Sequence of chain 1.A:
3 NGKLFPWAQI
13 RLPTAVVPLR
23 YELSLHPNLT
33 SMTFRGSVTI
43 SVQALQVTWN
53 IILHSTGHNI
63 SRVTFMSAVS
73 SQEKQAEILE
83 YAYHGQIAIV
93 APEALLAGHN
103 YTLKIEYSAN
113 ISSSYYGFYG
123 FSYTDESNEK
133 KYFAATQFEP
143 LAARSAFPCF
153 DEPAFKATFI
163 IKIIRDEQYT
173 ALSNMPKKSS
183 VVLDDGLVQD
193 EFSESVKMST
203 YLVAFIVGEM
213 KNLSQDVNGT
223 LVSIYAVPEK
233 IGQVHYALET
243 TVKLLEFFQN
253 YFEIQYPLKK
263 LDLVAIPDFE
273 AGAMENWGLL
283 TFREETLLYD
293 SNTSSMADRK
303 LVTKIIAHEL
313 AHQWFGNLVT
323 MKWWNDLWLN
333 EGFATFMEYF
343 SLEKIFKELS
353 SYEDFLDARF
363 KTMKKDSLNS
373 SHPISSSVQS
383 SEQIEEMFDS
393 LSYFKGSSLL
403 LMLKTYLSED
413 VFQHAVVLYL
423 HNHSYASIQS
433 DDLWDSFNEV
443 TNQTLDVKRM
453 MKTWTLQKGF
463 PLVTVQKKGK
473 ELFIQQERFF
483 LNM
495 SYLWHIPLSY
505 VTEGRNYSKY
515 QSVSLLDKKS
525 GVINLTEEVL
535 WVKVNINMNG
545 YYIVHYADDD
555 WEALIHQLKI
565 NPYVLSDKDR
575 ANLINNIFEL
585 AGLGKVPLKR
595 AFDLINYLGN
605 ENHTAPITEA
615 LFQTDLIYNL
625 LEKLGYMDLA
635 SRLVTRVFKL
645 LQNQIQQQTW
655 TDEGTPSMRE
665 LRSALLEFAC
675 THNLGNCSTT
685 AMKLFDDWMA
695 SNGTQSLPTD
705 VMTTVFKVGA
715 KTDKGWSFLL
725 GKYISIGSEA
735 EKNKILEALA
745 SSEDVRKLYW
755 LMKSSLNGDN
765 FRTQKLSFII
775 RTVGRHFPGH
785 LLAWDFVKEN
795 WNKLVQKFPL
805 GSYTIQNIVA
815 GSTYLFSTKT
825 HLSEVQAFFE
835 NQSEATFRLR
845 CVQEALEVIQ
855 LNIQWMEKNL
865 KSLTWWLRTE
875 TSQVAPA

A protein and the small-molecule ligand that binds it are described below.
Small molecule (SMILES): CC(=O)N[C@H]1[C@H](O[C@H]2[C@H](O)[C@@H](NC(C)=O)CO[C@@H]2CO)O[C@H](CO)[C@@H](O)[C@@H]1O

Binding-site contacts:
Ligand atom C7 contacts residue ASN61 of chain 1.A at 3.6 Å.
Ligand atom O6 contacts residue SER63 of chain 1.A at 4.1 Å.
Ligand atom O5 contacts residue SER110 of chain 1.A at 4.3 Å.
Ligand atom O6 contacts residue ASN61 of chain 1.A at 4.5 Å.
Ligand atom C5 contacts residue ASN61 of chain 1.A at 3.6 Å.
Ligand atom O5 contacts residue ASN61 of chain 1.A at 2.3 Å (h-bond).
Ligand atom C2 contacts residue ASN61 of chain 1.A at 2.5 Å.
Ligand atom C1 contacts residue ASN61 of chain 1.A at 1.4 Å.
Ligand atom C4 contacts residue ASN61 of chain 1.A at 4.2 Å.
Ligand atom O7 contacts residue ASN61 of chain 1.A at 3.9 Å.
Ligand atom C3 contacts residue ASN61 of chain 1.A at 3.8 Å.
Ligand atom N2 contacts residue ASN61 of chain 1.A at 3.0 Å (h-bond).